Sequence of chain 1.C:
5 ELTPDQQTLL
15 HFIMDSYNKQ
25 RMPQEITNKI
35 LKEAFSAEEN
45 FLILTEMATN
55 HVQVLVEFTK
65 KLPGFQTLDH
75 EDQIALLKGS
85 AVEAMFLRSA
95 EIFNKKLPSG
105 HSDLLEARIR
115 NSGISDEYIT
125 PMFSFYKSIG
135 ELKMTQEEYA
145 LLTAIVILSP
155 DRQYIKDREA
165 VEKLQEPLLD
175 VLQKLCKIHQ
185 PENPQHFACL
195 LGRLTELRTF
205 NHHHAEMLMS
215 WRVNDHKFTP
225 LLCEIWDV

This small molecule binds to this protein.
Small molecule (SMILES): COc1ccc(-c2nc3cc(F)c(F)cc3n2[C@H](C(=O)NC2CCC(O)CC2)C2CCCCC2)c(OC)n1

Binding-site contacts:
Ligand atom C12 contacts residue SER93 of chain 1.C at 3.7 Å.
Ligand atom C1 contacts residue TYR130 of chain 1.C at 3.8 Å (hydrophobic).
Ligand atom C35 contacts residue HIS208 of chain 1.C at 3.6 Å.
Ligand atom C34 contacts residue PHE90 of chain 1.C at 3.6 Å (hydrophobic).
Ligand atom C33 contacts residue LEU48 of chain 1.C at 3.8 Å (hydrophobic).
Ligand atom F24 contacts residue PHE97 of chain 1.C at 3.2 Å.
Ligand atom O31 contacts residue ARG92 of chain 1.C at 3.9 Å.
Ligand atom N9 contacts residue PHE90 of chain 1.C at 3.8 Å.
Ligand atom C34 contacts residue MET89 of chain 1.C at 3.6 Å (hydrophobic).
Ligand atom O21 contacts residue SER93 of chain 1.C at 3.1 Å (h-bond).
Ligand atom N3 contacts residue SER93 of chain 1.C at 3.8 Å.
Ligand atom F23 contacts residue ILE30 of chain 1.C at 3.4 Å.
Ligand atom C15 contacts residue ILE113 of chain 1.C at 3.6 Å (hydrophobic).
Ligand atom C35 contacts residue PHE90 of chain 1.C at 3.8 Å (hydrophobic).
Ligand atom O18 contacts residue MET51 of chain 1.C at 3.7 Å.
Ligand atom C16 contacts residue MET126 of chain 1.C at 3.9 Å (hydrophobic).
Ligand atom F23 contacts residue ILE96 of chain 1.C at 3.4 Å.
Ligand atom F24 contacts residue ILE96 of chain 1.C at 3.8 Å.
Ligand atom C30 contacts residue HIS55 of chain 1.C at 3.8 Å.
Ligand atom C6 contacts residue TYR130 of chain 1.C at 3.8 Å (hydrophobic).
Ligand atom C28 contacts residue SER93 of chain 1.C at 3.7 Å.
Ligand atom N3 contacts residue TYR130 of chain 1.C at 2.9 Å (h-bond).
Ligand atom C28 contacts residue MET89 of chain 1.C at 3.8 Å (hydrophobic).
Ligand atom C22 contacts residue MET51 of chain 1.C at 3.8 Å (hydrophobic).
Ligand atom C20 contacts residue ILE118 of chain 1.C at 3.8 Å (hydrophobic).
Ligand atom C34 contacts residue SER93 of chain 1.C at 3.2 Å.
Ligand atom C37 contacts residue ASN44 of chain 1.C at 3.4 Å.
Ligand atom C15 contacts residue SER93 of chain 1.C at 3.7 Å.
Ligand atom C6 contacts residue SER93 of chain 1.C at 3.8 Å.
Ligand atom F24 contacts residue LEU109 of chain 1.C at 3.9 Å.
Ligand atom C12 contacts residue TYR130 of chain 1.C at 3.8 Å (hydrophobic).
Ligand atom C11 contacts residue ILE34 of chain 1.C at 3.7 Å (hydrophobic).
Ligand atom F24 contacts residue SER93 of chain 1.C at 3.5 Å.
Ligand atom C12 contacts residue ILE113 of chain 1.C at 3.6 Å (hydrophobic).
Ligand atom N13 contacts residue SER93 of chain 1.C at 3.7 Å.
Ligand atom C29 contacts residue ILE96 of chain 1.C at 3.7 Å (hydrophobic).
Ligand atom C32 contacts residue ILE34 of chain 1.C at 3.8 Å (hydrophobic).
Ligand atom C38 contacts residue ASN44 of chain 1.C at 3.5 Å.
Ligand atom O25 contacts residue ILE118 of chain 1.C at 3.5 Å.
Ligand atom F23 contacts residue ILE34 of chain 1.C at 3.5 Å.